Sequence of chain 18.C:
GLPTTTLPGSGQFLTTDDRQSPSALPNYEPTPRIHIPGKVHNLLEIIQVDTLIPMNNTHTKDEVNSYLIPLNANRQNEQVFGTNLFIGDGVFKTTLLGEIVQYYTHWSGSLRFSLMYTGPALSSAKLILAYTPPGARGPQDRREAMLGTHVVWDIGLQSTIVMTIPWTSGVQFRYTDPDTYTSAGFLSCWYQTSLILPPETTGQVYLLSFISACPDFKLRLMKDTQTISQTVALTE

The protein below binds the small molecule below.
Small molecule (SMILES): Cc1cc(CCCOc2c(Cl)cc(C3=NCCO3)cc2Cl)on1

Sequence of chain 17.C:
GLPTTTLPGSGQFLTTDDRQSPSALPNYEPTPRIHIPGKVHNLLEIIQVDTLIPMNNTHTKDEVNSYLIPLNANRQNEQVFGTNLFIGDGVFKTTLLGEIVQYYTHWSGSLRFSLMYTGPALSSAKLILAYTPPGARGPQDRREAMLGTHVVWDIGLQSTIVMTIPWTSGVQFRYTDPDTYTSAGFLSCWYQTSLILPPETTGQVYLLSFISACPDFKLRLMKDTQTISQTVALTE

Sequence of chain 17.A:
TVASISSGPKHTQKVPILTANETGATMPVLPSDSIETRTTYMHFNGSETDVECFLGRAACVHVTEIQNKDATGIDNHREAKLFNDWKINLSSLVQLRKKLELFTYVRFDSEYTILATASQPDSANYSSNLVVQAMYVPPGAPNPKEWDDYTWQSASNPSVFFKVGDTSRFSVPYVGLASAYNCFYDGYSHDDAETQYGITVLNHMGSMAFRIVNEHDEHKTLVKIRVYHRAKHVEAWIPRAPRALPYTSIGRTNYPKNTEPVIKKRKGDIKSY

Binding-site contacts:
Ligand atom CL2 contacts residue TYR128 of chain 17.A at 3.2 Å.
Ligand atom C2A contacts residue PHE186 of chain 17.A at 3.8 Å (hydrophobic).
Ligand atom C5A contacts residue ALA150 of chain 17.A at 3.5 Å (hydrophobic).
Ligand atom C3B contacts residue MET224 of chain 17.A at 3.6 Å (hydrophobic).
Ligand atom N3A contacts residue PRO174 of chain 17.A at 3.3 Å (h-bond).
Ligand atom C4A contacts residue SER175 of chain 17.A at 3.8 Å.
Ligand atom C6B contacts residue TYR152 of chain 17.A at 3.9 Å (hydrophobic).
Ligand atom C3 contacts residue LEU106 of chain 17.A at 3.8 Å (hydrophobic).
Ligand atom C31 contacts residue LEU106 of chain 17.A at 4.0 Å (hydrophobic).
Ligand atom N3A contacts residue ALA24 of chain 17.C at 3.8 Å.
Ligand atom CL2 contacts residue MET224 of chain 17.A at 3.4 Å.
Ligand atom C4B contacts residue PHE186 of chain 17.A at 3.9 Å (hydrophobic).
Ligand atom O1 contacts residue ILE104 of chain 17.A at 3.4 Å.
Ligand atom O1A contacts residue PHE186 of chain 17.A at 3.4 Å.
Ligand atom CL2 contacts residue ILE104 of chain 17.A at 3.5 Å.
Ligand atom CL1 contacts residue LEU25 of chain 17.C at 3.7 Å.
Ligand atom C4A contacts residue PRO174 of chain 17.A at 3.0 Å (hydrophobic).
Ligand atom O1B contacts residue VAL188 of chain 17.A at 3.7 Å.
Ligand atom C2B contacts residue TYR128 of chain 17.A at 3.9 Å (hydrophobic).
Ligand atom O1A contacts residue MET224 of chain 17.A at 3.5 Å (h-bond).
Ligand atom C3C contacts residue ILE104 of chain 17.A at 3.7 Å (hydrophobic).
Ligand atom C4A contacts residue ALA150 of chain 17.A at 4.0 Å (hydrophobic).
Ligand atom C3B contacts residue PHE186 of chain 17.A at 3.9 Å (hydrophobic).
Ligand atom N2 contacts residue MET221 of chain 17.A at 3.5 Å (h-bond).
Ligand atom C1C contacts residue TYR128 of chain 17.A at 3.3 Å (hydrophobic).
Ligand atom C2C contacts residue VAL191 of chain 17.A at 4.0 Å (hydrophobic).
Ligand atom C5A contacts residue PHE186 of chain 17.A at 4.0 Å (hydrophobic).
Ligand atom C2B contacts residue MET224 of chain 17.A at 4.0 Å (hydrophobic).
Ligand atom CL1 contacts residue VAL188 of chain 17.A at 3.7 Å.
Ligand atom C5B contacts residue TYR152 of chain 17.A at 3.7 Å (hydrophobic).
Ligand atom C1B contacts residue VAL188 of chain 17.A at 4.0 Å (hydrophobic).
Ligand atom CL1 contacts residue TYR152 of chain 17.A at 3.9 Å.
Ligand atom C4B contacts residue TYR152 of chain 17.A at 3.6 Å (hydrophobic).
Ligand atom C5 contacts residue TYR128 of chain 17.A at 3.8 Å (hydrophobic).
Ligand atom N3A contacts residue TYR152 of chain 17.A at 4.0 Å.
Ligand atom O1 contacts residue MET221 of chain 17.A at 3.5 Å (h-bond).
Ligand atom C3C contacts residue TYR152 of chain 17.A at 3.8 Å (hydrophobic).
Ligand atom C2A contacts residue TYR152 of chain 17.A at 3.8 Å (hydrophobic).
Ligand atom C5A contacts residue VAL176 of chain 17.A at 3.5 Å (hydrophobic).
Ligand atom C4 contacts residue LEU106 of chain 17.A at 3.9 Å (hydrophobic).